Sequence of chain 1.D:
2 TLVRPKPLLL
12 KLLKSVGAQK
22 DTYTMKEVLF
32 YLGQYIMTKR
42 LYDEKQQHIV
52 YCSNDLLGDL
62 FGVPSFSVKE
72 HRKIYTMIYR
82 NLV

A protein and the small-molecule ligand that binds it are described below.
Small molecule (SMILES): CC(C)C[C@@H](NC(=O)[C@H]1CCCN1C(=O)[C@@H](Cc1c[nH]c2ccccc12)NC(=O)[C@@H](Cc1c[nH]c2ccccc12)NC(=O)[C@H](N)CC(=O)O)C(=O)N[C@H](C)C(=O)N[C@H](Cc1ccccc1)C(=O)N[C@H](CCC(=O)O)C(=O)N[C@H](C)C(=O)N[C@H](CC(C)C)C(=O)N[C@H](CC(C)C)C(=O)N[C@H](CCCN=C(N)N)C(=O)O

Binding-site contacts:
Ligand atom CZ2 contacts residue PHE31 of chain 1.D at 3.8 Å (hydrophobic).
Ligand atom CZ2 contacts residue GLN35 of chain 1.D at 3.6 Å.
Ligand atom CD2 contacts residue HIS72 of chain 1.D at 3.8 Å.
Ligand atom CD contacts residue VAL69 of chain 1.D at 3.3 Å (hydrophobic).
Ligand atom CE3 contacts residue MET38 of chain 1.D at 3.5 Å (hydrophobic).
Ligand atom C contacts residue TYR76 of chain 1.D at 3.2 Å (hydrophobic).
Ligand atom O contacts residue GLN48 of chain 1.D at 3.7 Å.
Ligand atom NE1 contacts residue TYR43 of chain 1.D at 3.4 Å.
Ligand atom CH2 contacts residue GLY34 of chain 1.D at 3.6 Å.
Ligand atom CD2 contacts residue LEU30 of chain 1.D at 3.5 Å (hydrophobic).
Ligand atom C contacts residue LEU30 of chain 1.D at 3.6 Å (hydrophobic).
Ligand atom N contacts residue LEU30 of chain 1.D at 3.7 Å.
Ligand atom CZ2 contacts residue ILE37 of chain 1.D at 3.5 Å (hydrophobic).
Ligand atom CZ3 contacts residue GLY34 of chain 1.D at 3.5 Å.
Ligand atom CE2 contacts residue GLN35 of chain 1.D at 3.6 Å.
Ligand atom CB contacts residue LEU30 of chain 1.D at 3.8 Å (hydrophobic).
Ligand atom CA contacts residue LEU30 of chain 1.D at 3.7 Å (hydrophobic).
Ligand atom CD2 contacts residue VAL69 of chain 1.D at 3.3 Å (hydrophobic).
Ligand atom CD1 contacts residue VAL69 of chain 1.D at 3.8 Å (hydrophobic).
Ligand atom CH2 contacts residue ILE37 of chain 1.D at 3.3 Å (hydrophobic).
Ligand atom CZ2 contacts residue VAL69 of chain 1.D at 3.5 Å (hydrophobic).
Ligand atom CD1 contacts residue ILE75 of chain 1.D at 3.8 Å (hydrophobic).
Ligand atom CD2 contacts residue GLY34 of chain 1.D at 3.5 Å.
Ligand atom CA contacts residue TYR76 of chain 1.D at 3.3 Å (hydrophobic).
Ligand atom CD1 contacts residue LYS27 of chain 1.D at 3.3 Å.
Ligand atom O contacts residue LEU30 of chain 1.D at 3.4 Å.
Ligand atom CB contacts residue MET38 of chain 1.D at 3.7 Å (hydrophobic).
Ligand atom CB contacts residue HIS72 of chain 1.D at 3.8 Å.
Ligand atom CD2 contacts residue PHE31 of chain 1.D at 3.5 Å (hydrophobic).
Ligand atom CZ3 contacts residue ILE37 of chain 1.D at 3.6 Å (hydrophobic).
Ligand atom NE1 contacts residue GLN48 of chain 1.D at 2.8 Å (h-bond).
Ligand atom O contacts residue TYR76 of chain 1.D at 2.5 Å (h-bond).
Ligand atom CD1 contacts residue TYR43 of chain 1.D at 3.4 Å (hydrophobic).
Ligand atom CE2 contacts residue LEU30 of chain 1.D at 3.3 Å (hydrophobic).
Ligand atom CE2 contacts residue GLY34 of chain 1.D at 3.7 Å.
Ligand atom CG contacts residue VAL69 of chain 1.D at 3.5 Å (hydrophobic).
Ligand atom OE1 contacts residue VAL69 of chain 1.D at 3.1 Å.
Ligand atom CH2 contacts residue VAL69 of chain 1.D at 3.6 Å (hydrophobic).
Ligand atom CG contacts residue HIS72 of chain 1.D at 3.6 Å.
Ligand atom CE2 contacts residue GLN48 of chain 1.D at 3.7 Å.